A protein and the small-molecule ligand that binds it are described below.
Small molecule (SMILES): Nc1ncnc2c1ncn2[C@@H]1O[C@H]([C@@H]2O[C@@H]3[C@H](O[P](=O)(O)O2)[C@@H](CO[P](=O)(O)O[C@H]2[C@@H](O)[C@H](n4cnc5c(N)ncnc54)O[C@@H]2COP(=O)=O)O[C@H]3n2ccc(=O)[nH]c2=O)[C@@H](O[P](=O)(O)OC[C@H]2O[C@@H](n3ccc(=O)[nH]c3=O)[C@H](O)[C@@H]2O)[C@H]1O

Sequence of chain 52.F:
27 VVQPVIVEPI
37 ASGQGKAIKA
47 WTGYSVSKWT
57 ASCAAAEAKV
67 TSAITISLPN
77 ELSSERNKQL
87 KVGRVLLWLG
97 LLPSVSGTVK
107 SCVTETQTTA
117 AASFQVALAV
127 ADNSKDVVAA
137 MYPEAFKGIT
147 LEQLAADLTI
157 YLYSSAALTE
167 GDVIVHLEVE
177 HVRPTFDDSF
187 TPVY

Binding-site contacts:
Ligand atom C8 contacts residue TRP47 of chain 52.F at 3.6 Å (hydrophobic).
Ligand atom N7 contacts residue TRP47 of chain 52.F at 3.6 Å.
Ligand atom O4' contacts residue LYS143 of chain 52.F at 4.2 Å.
Ligand atom O4' contacts residue GLU140 of chain 52.F at 3.0 Å (salt-bridge).
Ligand atom O2' contacts residue GLU140 of chain 52.F at 2.3 Å (salt-bridge).
Ligand atom C4 contacts residue TRP47 of chain 52.F at 3.3 Å (hydrophobic).
Ligand atom C1' contacts residue LYS143 of chain 52.F at 3.2 Å.
Ligand atom C5 contacts residue TRP47 of chain 52.F at 3.8 Å (hydrophobic).
Ligand atom N1 contacts residue TRP47 of chain 52.F at 3.7 Å.
Ligand atom O2' contacts residue LYS143 of chain 52.F at 3.8 Å.
Ligand atom N9 contacts residue GLU140 of chain 52.F at 4.1 Å.
Ligand atom N9 contacts residue LYS143 of chain 52.F at 3.2 Å (salt-bridge).
Ligand atom C1' contacts residue TRP47 of chain 52.F at 3.7 Å (hydrophobic).
Ligand atom C4' contacts residue GLU140 of chain 52.F at 3.4 Å.
Ligand atom C2' contacts residue GLU140 of chain 52.F at 3.0 Å.
Ligand atom O4' contacts residue TRP47 of chain 52.F at 3.4 Å.
Ligand atom N9 contacts residue TRP47 of chain 52.F at 3.3 Å.
Ligand atom O3' contacts residue GLU140 of chain 52.F at 4.4 Å.
Ligand atom C8 contacts residue LYS143 of chain 52.F at 2.7 Å.
Ligand atom N6 contacts residue TRP47 of chain 52.F at 4.2 Å.
Ligand atom C6 contacts residue TRP47 of chain 52.F at 3.7 Å (hydrophobic).
Ligand atom N7 contacts residue LYS143 of chain 52.F at 3.8 Å.
Ligand atom C5' contacts residue ARG90 of chain 52.F at 4.3 Å.
Ligand atom N3 contacts residue TRP47 of chain 52.F at 3.4 Å.
Ligand atom C2' contacts residue LYS143 of chain 52.F at 3.7 Å.
Ligand atom C3' contacts residue GLU140 of chain 52.F at 3.8 Å.
Ligand atom C2 contacts residue TRP47 of chain 52.F at 3.4 Å (hydrophobic).
Ligand atom O4' contacts residue LYS143 of chain 52.F at 4.4 Å.
Ligand atom C1' contacts residue GLU140 of chain 52.F at 2.7 Å.